Sequence of chain 1.D:
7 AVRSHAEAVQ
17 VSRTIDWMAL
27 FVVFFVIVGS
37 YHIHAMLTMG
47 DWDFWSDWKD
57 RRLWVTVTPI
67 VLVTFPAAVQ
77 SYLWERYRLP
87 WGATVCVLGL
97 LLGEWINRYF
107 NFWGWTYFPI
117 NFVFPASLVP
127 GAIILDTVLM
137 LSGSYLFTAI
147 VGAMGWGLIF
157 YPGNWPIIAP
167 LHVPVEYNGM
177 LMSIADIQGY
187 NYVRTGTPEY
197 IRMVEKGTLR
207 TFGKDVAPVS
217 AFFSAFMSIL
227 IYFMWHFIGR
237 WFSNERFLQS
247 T

A small-molecule ligand and the protein it binds are described below.
Small molecule (SMILES): CCCCCC(=O)OC[C@H](COP(=O)(O)OCC[N+](C)(C)C)OC(=O)CCCCC

Sequence of chain 1.H:
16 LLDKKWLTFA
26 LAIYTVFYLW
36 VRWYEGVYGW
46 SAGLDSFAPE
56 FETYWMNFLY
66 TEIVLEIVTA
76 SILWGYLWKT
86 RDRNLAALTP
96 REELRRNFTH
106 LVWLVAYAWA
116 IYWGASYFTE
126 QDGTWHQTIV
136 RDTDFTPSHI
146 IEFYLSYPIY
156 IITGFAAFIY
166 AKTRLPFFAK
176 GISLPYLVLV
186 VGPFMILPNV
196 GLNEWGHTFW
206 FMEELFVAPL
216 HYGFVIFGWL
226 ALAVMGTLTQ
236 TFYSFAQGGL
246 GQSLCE

Binding-site contacts:
Ligand atom CAA contacts residue TRP114 of chain 1.H at 4.2 Å (hydrophobic).
Ligand atom CAJ contacts residue ILE102 of chain 1.D at 4.2 Å (hydrophobic).
Ligand atom CAA contacts residue ILE102 of chain 1.D at 3.9 Å (hydrophobic).
Ligand atom CAE contacts residue TRP38 of chain 1.H at 3.8 Å (hydrophobic).
Ligand atom CAZ contacts residue TYR122 of chain 1.H at 3.9 Å (hydrophobic).
Ligand atom OAF contacts residue PHE106 of chain 1.D at 3.6 Å.
Ligand atom CAT contacts residue ARG37 of chain 1.H at 4.2 Å.
Ligand atom CAD contacts residue TRP38 of chain 1.H at 4.4 Å (hydrophobic).
Ligand atom CAN contacts residue TYR122 of chain 1.H at 4.0 Å (hydrophobic).
Ligand atom CBA contacts residue PHE106 of chain 1.D at 4.2 Å (hydrophobic).
Ligand atom OAY contacts residue PHE106 of chain 1.D at 3.3 Å.
Ligand atom OAV contacts residue LEU34 of chain 1.H at 3.6 Å.
Ligand atom OAV contacts residue PHE106 of chain 1.D at 3.7 Å.
Ligand atom CAR contacts residue PHE106 of chain 1.D at 4.3 Å (hydrophobic).
Ligand atom CAJ contacts residue TYR117 of chain 1.H at 3.6 Å (hydrophobic).
Ligand atom CAS contacts residue TRP38 of chain 1.H at 4.0 Å (hydrophobic).
Ligand atom CAE contacts residue ARG37 of chain 1.H at 3.7 Å.
Ligand atom NBC contacts residue ARG37 of chain 1.H at 4.5 Å.
Ligand atom CAN contacts residue TRP118 of chain 1.H at 4.1 Å (hydrophobic).
Ligand atom CAA contacts residue TYR117 of chain 1.H at 3.8 Å (hydrophobic).
Ligand atom CAK contacts residue LEU34 of chain 1.H at 3.9 Å (hydrophobic).
Ligand atom CAT contacts residue PHE106 of chain 1.D at 3.9 Å (hydrophobic).
Ligand atom CAQ contacts residue PHE106 of chain 1.D at 3.7 Å (hydrophobic).
Ligand atom CAZ contacts residue PHE106 of chain 1.D at 3.6 Å (hydrophobic).
Ligand atom CAN contacts residue ILE102 of chain 1.D at 4.4 Å (hydrophobic).
Ligand atom CAJ contacts residue TRP118 of chain 1.H at 3.9 Å (hydrophobic).
Ligand atom CAQ contacts residue LEU34 of chain 1.H at 4.1 Å (hydrophobic).
Ligand atom CAT contacts residue LEU34 of chain 1.H at 4.1 Å (hydrophobic).
Ligand atom CAL contacts residue TRP118 of chain 1.H at 4.2 Å (hydrophobic).
Ligand atom CAC contacts residue TRP38 of chain 1.H at 2.4 Å (hydrophobic).
Ligand atom OAF contacts residue ARG37 of chain 1.H at 4.1 Å.
Ligand atom CAN contacts residue LEU34 of chain 1.H at 4.4 Å (hydrophobic).
Ligand atom CAZ contacts residue LEU34 of chain 1.H at 3.7 Å (hydrophobic).
Ligand atom CAD contacts residue ARG37 of chain 1.H at 4.1 Å.
Ligand atom OAF contacts residue TYR122 of chain 1.H at 2.7 Å (h-bond).
Ligand atom OAF contacts residue LEU34 of chain 1.H at 4.1 Å.
Ligand atom NBC contacts residue TRP38 of chain 1.H at 3.7 Å.
Ligand atom CAC contacts residue ARG37 of chain 1.H at 4.4 Å.
Ligand atom CAN contacts residue PHE106 of chain 1.D at 4.2 Å (hydrophobic).
Ligand atom CBB contacts residue PHE106 of chain 1.D at 3.4 Å (hydrophobic).